This small molecule binds to this protein.
Small molecule (SMILES): CC(=O)N[C@H]1[C@H](O[C@H]2[C@H](O)[C@@H](NC(C)=O)CO[C@@H]2CO)O[C@H](CO)[C@@H](O[C@@H]2O[C@H](CO[C@H]3O[C@H](CO)[C@@H](O)[C@H](O)[C@@H]3O)[C@@H](O)[C@H](O[C@H]3O[C@H](CO)[C@@H](O)[C@H](O)[C@@H]3O)[C@@H]2O)[C@@H]1O

Binding-site contacts:
Ligand atom C7 contacts residue TYR41 of chain 52.E at 3.5 Å (hydrophobic).
Ligand atom C1 contacts residue ASP338 of chain 52.E at 4.3 Å.
Ligand atom O5 contacts residue ASP338 of chain 52.E at 4.2 Å.
Ligand atom C1 contacts residue ASN388 of chain 52.E at 1.4 Å.
Ligand atom O6 contacts residue TYR386 of chain 52.E at 4.0 Å.
Ligand atom C8 contacts residue GLU61 of chain 52.E at 3.3 Å.
Ligand atom O4 contacts residue ASP338 of chain 52.E at 4.2 Å.
Ligand atom C5 contacts residue ASP338 of chain 52.E at 3.5 Å.
Ligand atom C7 contacts residue SER390 of chain 52.E at 4.2 Å.
Ligand atom N2 contacts residue TYR41 of chain 52.E at 4.3 Å.
Ligand atom O7 contacts residue ASN388 of chain 52.E at 3.9 Å.
Ligand atom C7 contacts residue ASN388 of chain 52.E at 3.6 Å.
Ligand atom C1 contacts residue ARG358 of chain 52.E at 3.7 Å.
Ligand atom C2 contacts residue ARG358 of chain 52.E at 4.3 Å.
Ligand atom C6 contacts residue TYR41 of chain 52.E at 3.6 Å (hydrophobic).
Ligand atom O6 contacts residue ASP338 of chain 52.E at 2.9 Å (salt-bridge).
Ligand atom O7 contacts residue GLN39 of chain 52.E at 2.9 Å (h-bond).
Ligand atom C3 contacts residue ASN388 of chain 52.E at 3.8 Å.
Ligand atom C6 contacts residue ARG358 of chain 52.E at 4.4 Å.
Ligand atom C2 contacts residue ASN388 of chain 52.E at 2.5 Å.
Ligand atom N2 contacts residue ASN388 of chain 52.E at 2.9 Å (h-bond).
Ligand atom C4 contacts residue ASN388 of chain 52.E at 4.2 Å.
Ligand atom C8 contacts residue TYR41 of chain 52.E at 3.6 Å (hydrophobic).
Ligand atom O6 contacts residue HIS339 of chain 52.E at 3.9 Å.
Ligand atom O5 contacts residue TYR41 of chain 52.E at 4.4 Å.
Ligand atom O5 contacts residue ASN388 of chain 52.E at 2.3 Å (h-bond).
Ligand atom O4 contacts residue TYR41 of chain 52.E at 3.5 Å (h-bond).
Ligand atom C4 contacts residue ASP338 of chain 52.E at 4.3 Å.
Ligand atom C8 contacts residue SER390 of chain 52.E at 3.3 Å.
Ligand atom C4 contacts residue TYR41 of chain 52.E at 3.9 Å (hydrophobic).
Ligand atom C5 contacts residue TYR41 of chain 52.E at 3.4 Å (hydrophobic).
Ligand atom C6 contacts residue ASP338 of chain 52.E at 3.3 Å.
Ligand atom C3 contacts residue ASP338 of chain 52.E at 4.5 Å.
Ligand atom C3 contacts residue TYR41 of chain 52.E at 4.2 Å (hydrophobic).
Ligand atom O6 contacts residue TYR41 of chain 52.E at 3.6 Å.
Ligand atom O6 contacts residue ARG358 of chain 52.E at 3.3 Å.
Ligand atom O7 contacts residue TYR41 of chain 52.E at 3.3 Å (h-bond).
Ligand atom C5 contacts residue ASN388 of chain 52.E at 3.6 Å.
Ligand atom C7 contacts residue GLN39 of chain 52.E at 4.1 Å.
Ligand atom O5 contacts residue ARG358 of chain 52.E at 3.4 Å (salt-bridge).

Sequence of chain 52.E:
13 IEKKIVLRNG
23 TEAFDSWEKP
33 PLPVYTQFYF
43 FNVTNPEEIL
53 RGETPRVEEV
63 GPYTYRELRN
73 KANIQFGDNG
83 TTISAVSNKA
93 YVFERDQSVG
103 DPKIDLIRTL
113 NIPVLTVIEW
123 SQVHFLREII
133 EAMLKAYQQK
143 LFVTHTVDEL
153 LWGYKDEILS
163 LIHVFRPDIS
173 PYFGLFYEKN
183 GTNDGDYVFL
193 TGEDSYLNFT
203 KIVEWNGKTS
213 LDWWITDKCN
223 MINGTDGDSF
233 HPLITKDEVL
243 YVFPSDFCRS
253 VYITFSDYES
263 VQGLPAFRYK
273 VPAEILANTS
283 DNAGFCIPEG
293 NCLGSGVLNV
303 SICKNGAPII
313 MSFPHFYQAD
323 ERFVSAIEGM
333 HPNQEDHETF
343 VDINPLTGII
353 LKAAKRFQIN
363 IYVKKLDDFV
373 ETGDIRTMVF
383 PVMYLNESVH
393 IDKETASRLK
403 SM